Binding-site contacts:
Ligand atom N2 contacts residue GLU67 of chain 1.C at 3.9 Å.
Ligand atom O3 contacts residue ARG221 of chain 1.C at 3.3 Å (salt-bridge).
Ligand atom C2 contacts residue ARG221 of chain 1.C at 4.0 Å.
Ligand atom O5 contacts residue ASN88 of chain 1.C at 2.4 Å (h-bond).
Ligand atom C5 contacts residue ASN88 of chain 1.C at 3.7 Å.
Ligand atom C6 contacts residue GLU87 of chain 1.C at 3.9 Å.
Ligand atom C8 contacts residue GLU67 of chain 1.C at 3.6 Å.
Ligand atom C1 contacts residue ASN88 of chain 1.C at 1.4 Å.
Ligand atom O5 contacts residue GLU87 of chain 1.C at 3.5 Å (salt-bridge).
Ligand atom C8 contacts residue ASN65 of chain 1.C at 2.9 Å.
Ligand atom C7 contacts residue ARG221 of chain 1.C at 3.6 Å.
Ligand atom C2 contacts residue ASN88 of chain 1.C at 2.4 Å.
Ligand atom C3 contacts residue ASN88 of chain 1.C at 3.7 Å.
Ligand atom O7 contacts residue ASN88 of chain 1.C at 3.1 Å (h-bond).
Ligand atom O7 contacts residue CYS91 of chain 1.C at 3.5 Å.
Ligand atom N2 contacts residue ASN88 of chain 1.C at 2.7 Å (h-bond).
Ligand atom O6 contacts residue ARG221 of chain 1.C at 4.0 Å.
Ligand atom C8 contacts residue CYS91 of chain 1.C at 3.7 Å (hydrophobic).
Ligand atom C7 contacts residue GLU67 of chain 1.C at 4.2 Å.
Ligand atom C3 contacts residue ARG221 of chain 1.C at 4.3 Å.
Ligand atom O7 contacts residue ARG221 of chain 1.C at 3.2 Å (salt-bridge).
Ligand atom C1 contacts residue GLU87 of chain 1.C at 3.8 Å.
Ligand atom C8 contacts residue ASN88 of chain 1.C at 4.2 Å.
Ligand atom N2 contacts residue ARG221 of chain 1.C at 3.9 Å.
Ligand atom O7 contacts residue ASN65 of chain 1.C at 3.7 Å.
Ligand atom C7 contacts residue ASN88 of chain 1.C at 3.1 Å.
Ligand atom C7 contacts residue CYS91 of chain 1.C at 4.0 Å (hydrophobic).
Ligand atom C7 contacts residue ASN65 of chain 1.C at 3.9 Å.
Ligand atom C8 contacts residue ARG221 of chain 1.C at 4.4 Å.
Ligand atom C8 contacts residue PRO66 of chain 1.C at 4.3 Å (hydrophobic).
Ligand atom C4 contacts residue ASN88 of chain 1.C at 4.2 Å.
Ligand atom O6 contacts residue GLU87 of chain 1.C at 3.5 Å (salt-bridge).

Sequence of chain 1.C:
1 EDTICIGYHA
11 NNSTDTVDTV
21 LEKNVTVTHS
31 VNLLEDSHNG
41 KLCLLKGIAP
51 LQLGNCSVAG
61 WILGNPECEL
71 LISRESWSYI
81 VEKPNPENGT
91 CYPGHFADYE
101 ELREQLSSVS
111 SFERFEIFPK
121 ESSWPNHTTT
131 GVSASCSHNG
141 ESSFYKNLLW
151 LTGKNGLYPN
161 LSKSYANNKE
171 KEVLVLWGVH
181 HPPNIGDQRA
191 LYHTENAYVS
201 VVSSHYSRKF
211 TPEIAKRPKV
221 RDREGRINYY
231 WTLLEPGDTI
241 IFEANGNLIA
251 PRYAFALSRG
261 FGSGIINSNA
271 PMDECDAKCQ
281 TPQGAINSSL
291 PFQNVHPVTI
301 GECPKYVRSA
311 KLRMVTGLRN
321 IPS

This protein binds this small molecule.
Small molecule (SMILES): CC(=O)N[C@H]1[C@H](O[C@H]2[C@H](O)[C@@H](NC(C)=O)CO[C@@H]2CO)O[C@H](CO)[C@@H](O[C@@H]2O[C@H](CO)[C@@H](O)[C@H](O)[C@@H]2O)[C@@H]1O